Binding-site contacts:
Ligand atom C8 contacts residue PHE131 of chain 1.B at 4.1 Å (hydrophobic).
Ligand atom O6 contacts residue ASN96 of chain 1.B at 4.3 Å.
Ligand atom C5 contacts residue ASN96 of chain 1.B at 3.6 Å.
Ligand atom C2 contacts residue ASN96 of chain 1.B at 2.4 Å.
Ligand atom C8 contacts residue VAL94 of chain 1.B at 4.1 Å (hydrophobic).
Ligand atom C5 contacts residue THR98 of chain 1.B at 4.2 Å.
Ligand atom C6 contacts residue THR98 of chain 1.B at 3.7 Å.
Ligand atom C7 contacts residue ASN96 of chain 1.B at 3.0 Å.
Ligand atom C7 contacts residue VAL101 of chain 1.B at 4.0 Å (hydrophobic).
Ligand atom O6 contacts residue THR98 of chain 1.B at 3.7 Å.
Ligand atom C8 contacts residue ASN96 of chain 1.B at 4.4 Å.
Ligand atom O7 contacts residue VAL101 of chain 1.B at 3.2 Å.
Ligand atom O7 contacts residue VAL94 of chain 1.B at 4.1 Å.
Ligand atom C4 contacts residue ASN96 of chain 1.B at 4.1 Å.
Ligand atom O7 contacts residue ASN96 of chain 1.B at 2.5 Å (h-bond).
Ligand atom C3 contacts residue ASN96 of chain 1.B at 3.7 Å.
Ligand atom C1 contacts residue ASN96 of chain 1.B at 1.4 Å.
Ligand atom N2 contacts residue ASN96 of chain 1.B at 3.0 Å (h-bond).
Ligand atom O5 contacts residue THR98 of chain 1.B at 3.4 Å (h-bond).
Ligand atom O5 contacts residue ASN96 of chain 1.B at 2.3 Å (h-bond).
Ligand atom O7 contacts residue ASN99 of chain 1.B at 4.2 Å.

The small molecule below binds the protein below.
Small molecule (SMILES): CC(=O)N[C@H]1[C@H](O[C@H]2[C@H](O)[C@@H](NC(C)=O)CO[C@@H]2CO)O[C@H](CO)[C@@H](O)[C@@H]1O

Sequence of chain 1.B:
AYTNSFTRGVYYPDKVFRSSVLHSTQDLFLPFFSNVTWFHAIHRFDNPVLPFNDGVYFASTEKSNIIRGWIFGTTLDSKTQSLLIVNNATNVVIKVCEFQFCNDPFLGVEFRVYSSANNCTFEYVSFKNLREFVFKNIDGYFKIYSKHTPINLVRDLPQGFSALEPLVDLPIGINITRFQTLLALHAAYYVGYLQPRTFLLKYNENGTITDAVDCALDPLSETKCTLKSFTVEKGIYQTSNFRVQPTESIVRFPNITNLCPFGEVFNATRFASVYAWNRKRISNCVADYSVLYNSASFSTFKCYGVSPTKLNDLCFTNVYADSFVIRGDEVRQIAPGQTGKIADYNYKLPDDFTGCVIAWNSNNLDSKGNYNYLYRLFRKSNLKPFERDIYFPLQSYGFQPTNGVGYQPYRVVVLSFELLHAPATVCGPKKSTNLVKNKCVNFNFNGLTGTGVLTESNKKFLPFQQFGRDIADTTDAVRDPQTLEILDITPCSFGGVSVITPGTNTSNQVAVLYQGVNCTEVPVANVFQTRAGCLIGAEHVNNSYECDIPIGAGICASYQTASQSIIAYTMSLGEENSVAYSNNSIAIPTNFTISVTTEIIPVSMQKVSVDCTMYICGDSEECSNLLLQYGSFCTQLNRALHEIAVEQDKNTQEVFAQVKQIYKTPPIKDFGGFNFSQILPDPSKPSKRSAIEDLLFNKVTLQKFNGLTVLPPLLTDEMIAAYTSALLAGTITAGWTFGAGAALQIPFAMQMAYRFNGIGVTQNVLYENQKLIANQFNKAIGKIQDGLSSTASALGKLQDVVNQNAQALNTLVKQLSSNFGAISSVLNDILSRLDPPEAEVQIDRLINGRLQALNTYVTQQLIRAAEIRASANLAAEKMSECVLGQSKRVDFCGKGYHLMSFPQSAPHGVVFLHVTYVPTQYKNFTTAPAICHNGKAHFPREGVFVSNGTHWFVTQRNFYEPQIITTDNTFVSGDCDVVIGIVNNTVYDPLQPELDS